Binding-site contacts:
Ligand atom O26 contacts residue HIS233 of chain 1.N at 4.0 Å.
Ligand atom O26 contacts residue HIS103 of chain 1.P at 2.5 Å (h-bond).
Ligand atom C11 contacts residue THR301 of chain 1.N at 3.8 Å.
Ligand atom C1 contacts residue TYR304 of chain 1.N at 3.5 Å (hydrophobic).
Ligand atom O26 contacts residue TRP99 of chain 1.P at 2.9 Å (h-bond).
Ligand atom O3 contacts residue ASP300 of chain 1.N at 3.6 Å.
Ligand atom C2 contacts residue THR301 of chain 1.N at 3.9 Å.
Ligand atom C21 contacts residue PHE305 of chain 1.N at 4.4 Å (hydrophobic).
Ligand atom C21 contacts residue HIS233 of chain 1.N at 3.8 Å.
Ligand atom C20 contacts residue TRP288 of chain 1.N at 4.2 Å (hydrophobic).
Ligand atom C24 contacts residue HIS103 of chain 1.P at 3.2 Å.
Ligand atom C23 contacts residue HIS233 of chain 1.N at 3.8 Å.
Ligand atom C21 contacts residue TRP288 of chain 1.N at 3.8 Å (hydrophobic).
Ligand atom C24 contacts residue HIS233 of chain 1.N at 3.6 Å.
Ligand atom C18 contacts residue TRP288 of chain 1.N at 4.1 Å (hydrophobic).
Ligand atom C2 contacts residue ASP300 of chain 1.N at 3.8 Å.
Ligand atom C2 contacts residue TYR304 of chain 1.N at 4.1 Å (hydrophobic).
Ligand atom C19 contacts residue TYR304 of chain 1.N at 4.2 Å (hydrophobic).
Ligand atom C1 contacts residue THR301 of chain 1.N at 4.5 Å.
Ligand atom O25 contacts residue HIS233 of chain 1.N at 3.6 Å.
Ligand atom C11 contacts residue TYR304 of chain 1.N at 4.4 Å (hydrophobic).
Ligand atom C23 contacts residue TRP99 of chain 1.P at 3.6 Å (hydrophobic).
Ligand atom C12 contacts residue PHE305 of chain 1.N at 4.0 Å (hydrophobic).
Ligand atom O25 contacts residue HIS103 of chain 1.P at 3.2 Å (h-bond).
Ligand atom O12 contacts residue THR301 of chain 1.N at 2.8 Å (h-bond).
Ligand atom O26 contacts residue LEU230 of chain 1.N at 4.5 Å.
Ligand atom C24 contacts residue TRP99 of chain 1.P at 3.6 Å (hydrophobic).
Ligand atom C9 contacts residue THR301 of chain 1.N at 4.3 Å.
Ligand atom C11 contacts residue PHE305 of chain 1.N at 4.1 Å (hydrophobic).
Ligand atom C22 contacts residue HIS233 of chain 1.N at 4.4 Å.
Ligand atom C12 contacts residue THR301 of chain 1.N at 3.7 Å.

Sequence of chain 1.N:
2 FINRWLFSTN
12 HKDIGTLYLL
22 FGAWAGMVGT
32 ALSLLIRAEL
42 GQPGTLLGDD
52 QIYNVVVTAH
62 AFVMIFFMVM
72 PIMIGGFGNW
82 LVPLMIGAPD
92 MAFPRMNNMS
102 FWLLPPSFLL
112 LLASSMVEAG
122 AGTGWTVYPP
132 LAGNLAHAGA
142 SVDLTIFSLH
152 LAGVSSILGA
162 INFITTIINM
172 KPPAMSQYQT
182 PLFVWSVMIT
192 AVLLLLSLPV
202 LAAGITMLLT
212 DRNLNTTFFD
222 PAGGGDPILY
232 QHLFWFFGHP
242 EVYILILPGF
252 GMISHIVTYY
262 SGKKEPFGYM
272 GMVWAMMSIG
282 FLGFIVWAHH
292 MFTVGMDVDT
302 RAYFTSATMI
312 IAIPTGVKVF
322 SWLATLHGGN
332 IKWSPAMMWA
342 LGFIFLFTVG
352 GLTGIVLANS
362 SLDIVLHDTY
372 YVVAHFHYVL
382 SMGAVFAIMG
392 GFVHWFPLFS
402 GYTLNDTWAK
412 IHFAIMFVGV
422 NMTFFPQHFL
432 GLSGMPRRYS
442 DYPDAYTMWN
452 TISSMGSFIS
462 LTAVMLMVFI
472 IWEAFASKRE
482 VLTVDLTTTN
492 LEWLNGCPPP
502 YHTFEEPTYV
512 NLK

This protein binds this small molecule.
Small molecule (SMILES): C[C@H](CCC(=O)O)[C@H]1CC[C@H]2[C@@H]3[C@H](O)C[C@@H]4C[C@H](O)CC[C@]4(C)[C@H]3C[C@H](O)[C@]12C

Sequence of chain 1.P:
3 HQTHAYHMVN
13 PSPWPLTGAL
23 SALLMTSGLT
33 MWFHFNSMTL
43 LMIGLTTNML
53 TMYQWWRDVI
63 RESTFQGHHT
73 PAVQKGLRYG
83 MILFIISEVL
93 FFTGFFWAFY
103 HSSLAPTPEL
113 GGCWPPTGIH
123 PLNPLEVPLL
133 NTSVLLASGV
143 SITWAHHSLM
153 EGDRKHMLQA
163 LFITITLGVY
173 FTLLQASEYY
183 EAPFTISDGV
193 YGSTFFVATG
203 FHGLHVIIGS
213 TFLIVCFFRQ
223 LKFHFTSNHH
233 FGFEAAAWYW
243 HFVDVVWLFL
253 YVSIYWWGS